The small molecule below binds the protein below.
Small molecule (SMILES): CC(C)(C)C(=O)N[C@@H](C(=O)NO)c1ccc(-c2ccc(CO)cc2)cc1

Sequence of chain 1.F:
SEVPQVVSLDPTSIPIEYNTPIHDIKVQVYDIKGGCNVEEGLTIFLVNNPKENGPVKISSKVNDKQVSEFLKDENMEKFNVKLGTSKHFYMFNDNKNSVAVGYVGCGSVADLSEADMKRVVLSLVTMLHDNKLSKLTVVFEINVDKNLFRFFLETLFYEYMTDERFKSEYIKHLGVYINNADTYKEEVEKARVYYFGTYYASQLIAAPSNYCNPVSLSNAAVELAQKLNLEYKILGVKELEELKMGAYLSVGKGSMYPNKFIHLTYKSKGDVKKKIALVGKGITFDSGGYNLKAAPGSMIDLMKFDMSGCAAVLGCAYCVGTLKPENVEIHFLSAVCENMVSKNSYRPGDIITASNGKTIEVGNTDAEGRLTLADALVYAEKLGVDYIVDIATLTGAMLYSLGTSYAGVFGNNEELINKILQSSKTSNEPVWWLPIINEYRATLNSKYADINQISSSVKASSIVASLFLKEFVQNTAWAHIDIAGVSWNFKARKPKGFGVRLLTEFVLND

Binding-site contacts:
Ligand atom O11 contacts residue ASP375 of chain 1.F at 3.7 Å.
Ligand atom C14 contacts residue GLY405 of chain 1.F at 3.6 Å.
Ligand atom O12 contacts residue ZN1 of chain 1.RA at 2.1 Å.
Ligand atom C14 contacts residue LEU403 of chain 1.F at 3.7 Å (hydrophobic).
Ligand atom C09 contacts residue ZN1 of chain 1.RA at 2.5 Å.
Ligand atom O12 contacts residue ASP375 of chain 1.F at 2.8 Å (salt-bridge).
Ligand atom O11 contacts residue CO31 of chain 1.PA at 2.2 Å (h-bond).
Ligand atom N10 contacts residue ZN1 of chain 1.RA at 2.3 Å.
Ligand atom N10 contacts residue ASP375 of chain 1.F at 2.9 Å (salt-bridge).
Ligand atom O11 contacts residue LEU403 of chain 1.F at 2.7 Å (h-bond).
Ligand atom N10 contacts residue GLU377 of chain 1.F at 3.5 Å (salt-bridge).
Ligand atom C21 contacts residue PHE499 of chain 1.F at 3.3 Å (hydrophobic).
Ligand atom O01 contacts residue LEU403 of chain 1.F at 3.6 Å.
Ligand atom C19 contacts residue LEU408 of chain 1.F at 3.5 Å (hydrophobic).
Ligand atom O11 contacts residue ZN1 of chain 1.QA at 3.0 Å.
Ligand atom C16 contacts residue GLY405 of chain 1.F at 3.7 Å.
Ligand atom O11 contacts residue ZN1 of chain 1.RA at 3.6 Å.
Ligand atom C13 contacts residue GLY405 of chain 1.F at 3.8 Å.
Ligand atom O12 contacts residue ASP295 of chain 1.F at 2.9 Å (salt-bridge).
Ligand atom N07 contacts residue ASP375 of chain 1.F at 3.8 Å.
Ligand atom C20 contacts residue LEU408 of chain 1.F at 3.6 Å (hydrophobic).
Ligand atom N10 contacts residue CO31 of chain 1.PA at 3.3 Å (h-bond).
Ligand atom C09 contacts residue ZN1 of chain 1.QA at 3.5 Å.
Ligand atom C09 contacts residue LYS302 of chain 1.F at 3.5 Å.
Ligand atom N10 contacts residue LYS290 of chain 1.F at 3.5 Å (salt-bridge).
Ligand atom N10 contacts residue ASP295 of chain 1.F at 3.3 Å (salt-bridge).
Ligand atom C08 contacts residue LEU403 of chain 1.F at 3.3 Å (hydrophobic).
Ligand atom C15 contacts residue GLY405 of chain 1.F at 3.7 Å.
Ligand atom O01 contacts residue GLY405 of chain 1.F at 3.2 Å (h-bond).
Ligand atom C18 contacts residue ALA493 of chain 1.F at 3.8 Å (hydrophobic).
Ligand atom O01 contacts residue THR404 of chain 1.F at 3.2 Å.
Ligand atom N10 contacts residue ZN1 of chain 1.QA at 2.5 Å.
Ligand atom O11 contacts residue LYS290 of chain 1.F at 2.9 Å (salt-bridge).
Ligand atom C19 contacts residue ALA493 of chain 1.F at 3.8 Å (hydrophobic).
Ligand atom O22 contacts residue LEU408 of chain 1.F at 3.2 Å.
Ligand atom O12 contacts residue LYS302 of chain 1.F at 2.5 Å (salt-bridge).
Ligand atom C09 contacts residue ASP295 of chain 1.F at 3.4 Å.
Ligand atom C09 contacts residue ASP375 of chain 1.F at 3.0 Å.
Ligand atom C21 contacts residue LEU408 of chain 1.F at 3.8 Å (hydrophobic).
Ligand atom C26 contacts residue LYS302 of chain 1.F at 3.5 Å.